Sequence of chain 2.C:
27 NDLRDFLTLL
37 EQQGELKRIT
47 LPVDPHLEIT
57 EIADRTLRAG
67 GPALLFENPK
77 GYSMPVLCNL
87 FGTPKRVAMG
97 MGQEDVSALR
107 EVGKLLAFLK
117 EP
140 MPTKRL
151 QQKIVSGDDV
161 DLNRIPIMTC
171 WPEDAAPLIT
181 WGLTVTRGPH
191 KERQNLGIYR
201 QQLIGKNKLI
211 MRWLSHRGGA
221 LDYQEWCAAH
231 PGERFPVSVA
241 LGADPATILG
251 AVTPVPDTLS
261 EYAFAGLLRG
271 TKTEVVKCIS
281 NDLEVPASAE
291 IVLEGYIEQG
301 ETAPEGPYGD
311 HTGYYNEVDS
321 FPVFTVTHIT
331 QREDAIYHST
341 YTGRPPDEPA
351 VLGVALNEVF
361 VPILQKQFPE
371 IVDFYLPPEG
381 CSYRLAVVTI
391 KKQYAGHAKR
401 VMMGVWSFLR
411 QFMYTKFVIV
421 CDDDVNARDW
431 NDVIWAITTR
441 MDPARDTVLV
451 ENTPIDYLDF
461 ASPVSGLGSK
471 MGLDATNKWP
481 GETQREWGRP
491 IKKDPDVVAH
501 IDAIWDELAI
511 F

Binding-site contacts:
Ligand atom OAG contacts residue ALA251 of chain 2.C at 3.4 Å (h-bond).
Ligand atom CAQ contacts residue ARG217 of chain 2.C at 3.6 Å.
Ligand atom C4A contacts residue ILE198 of chain 2.C at 3.2 Å (hydrophobic).
Ligand atom N8 contacts residue ILE198 of chain 2.C at 3.4 Å (h-bond).
Ligand atom O4 contacts residue ARG212 of chain 2.C at 3.1 Å (salt-bridge).
Ligand atom CAP contacts residue NA1 of chain 2.L at 3.7 Å.
Ligand atom OAJ contacts residue NA1 of chain 2.L at 3.0 Å (h-bond).
Ligand atom PBJ contacts residue NA1 of chain 2.L at 3.0 Å.
Ligand atom C7 contacts residue ILE198 of chain 2.C at 3.5 Å (hydrophobic).
Ligand atom OAT contacts residue GLY197 of chain 2.C at 3.6 Å.
Ligand atom CBE contacts residue ILE198 of chain 2.C at 3.6 Å (hydrophobic).
Ligand atom OAG contacts residue VAL252 of chain 2.C at 2.8 Å (h-bond).
Ligand atom CAB contacts residue THR180 of chain 2.C at 3.7 Å.
Ligand atom OAK contacts residue NA1 of chain 2.L at 2.4 Å (h-bond).
Ligand atom OAF contacts residue TYR199 of chain 2.C at 3.0 Å (h-bond).
Ligand atom O9 contacts residue ASP310 of chain 2.C at 2.9 Å (salt-bridge).
Ligand atom OAF contacts residue ARG217 of chain 2.C at 3.2 Å.
Ligand atom N1 contacts residue ARG217 of chain 2.C at 3.1 Å (salt-bridge).
Ligand atom CAC contacts residue ARG200 of chain 2.C at 3.6 Å.
Ligand atom C8A contacts residue ILE198 of chain 2.C at 3.0 Å (hydrophobic).
Ligand atom OAH contacts residue ILE198 of chain 2.C at 2.7 Å (h-bond).
Ligand atom O2 contacts residue ARG217 of chain 2.C at 2.6 Å (salt-bridge).
Ligand atom OAG contacts residue NA1 of chain 2.L at 3.4 Å (h-bond).
Ligand atom O4 contacts residue ARG200 of chain 2.C at 3.1 Å (salt-bridge).
Ligand atom CAC contacts residue THR180 of chain 2.C at 3.2 Å.
Ligand atom CBD contacts residue NA1 of chain 2.L at 3.7 Å.
Ligand atom OAK contacts residue MN1 of chain 2.J at 2.6 Å.
Ligand atom O10 contacts residue ARG212 of chain 2.C at 3.2 Å (salt-bridge).
Ligand atom N3 contacts residue ARG212 of chain 2.C at 3.1 Å (salt-bridge).
Ligand atom OAK contacts residue LEU196 of chain 2.C at 3.2 Å (h-bond).
Ligand atom N1 contacts residue ILE198 of chain 2.C at 3.3 Å (h-bond).
Ligand atom C4 contacts residue ILE198 of chain 2.C at 3.7 Å (hydrophobic).
Ligand atom OAK contacts residue GLU261 of chain 2.C at 2.9 Å (salt-bridge).
Ligand atom OAT contacts residue NA1 of chain 2.L at 2.9 Å (h-bond).
Ligand atom C4 contacts residue ARG212 of chain 2.C at 3.7 Å.
Ligand atom O2 contacts residue LEU214 of chain 2.C at 3.1 Å (h-bond).
Ligand atom C2 contacts residue ARG217 of chain 2.C at 3.3 Å.
Ligand atom OAF contacts residue GLY218 of chain 2.C at 2.8 Å (h-bond).
Ligand atom OAK contacts residue ASN195 of chain 2.C at 2.8 Å (h-bond).
Ligand atom CAD contacts residue THR180 of chain 2.C at 3.6 Å.

This protein binds this small molecule.
Small molecule (SMILES): Cc1cc2c3c(c1C)C(C)(C)C[C@@H](S(=O)(=O)O)N3c1c([nH]c(=O)[nH]c1=O)N2C[C@H](O)[C@H](O)[C@H](O)COP(=O)(O)O